Binding-site contacts:
Ligand atom O3 contacts residue GLY69 of chain 1.B at 3.2 Å.
Ligand atom C18 contacts residue LEU127 of chain 1.B at 3.6 Å (hydrophobic).
Ligand atom C23 contacts residue LEU127 of chain 1.B at 3.6 Å (hydrophobic).
Ligand atom O3 contacts residue PRO68 of chain 1.B at 3.7 Å.
Ligand atom O19 contacts residue SER71 of chain 1.B at 3.6 Å.
Ligand atom C11 contacts residue LEU127 of chain 1.B at 4.0 Å (hydrophobic).
Ligand atom O10 contacts residue SER99 of chain 1.B at 3.3 Å (h-bond).
Ligand atom C23 contacts residue VAL72 of chain 1.B at 3.8 Å (hydrophobic).
Ligand atom C14 contacts residue LEU127 of chain 1.B at 3.4 Å (hydrophobic).
Ligand atom C22 contacts residue LEU127 of chain 1.B at 3.7 Å (hydrophobic).
Ligand atom C7 contacts residue GLY70 of chain 1.B at 3.3 Å.
Ligand atom C4 contacts residue GLY70 of chain 1.B at 3.9 Å.
Ligand atom O19 contacts residue VAL72 of chain 1.B at 3.0 Å (h-bond).
Ligand atom C9 contacts residue SER99 of chain 1.B at 3.4 Å.
Ligand atom O12 contacts residue LEU127 of chain 1.B at 2.8 Å (h-bond).
Ligand atom O10 contacts residue VAL72 of chain 1.B at 3.6 Å.
Ligand atom N13 contacts residue VAL72 of chain 1.B at 3.9 Å.
Ligand atom N20 contacts residue LEU127 of chain 1.B at 2.9 Å (h-bond).
Ligand atom O3 contacts residue MET100 of chain 1.B at 3.0 Å (h-bond).
Ligand atom N13 contacts residue GLY70 of chain 1.B at 3.0 Å (h-bond).
Ligand atom C24 contacts residue HIS143 of chain 1.B at 3.8 Å.
Ligand atom C42 contacts residue THR147 of chain 1.B at 3.4 Å.
Ligand atom C23 contacts residue THR147 of chain 1.B at 3.9 Å.
Ligand atom C5 contacts residue SER99 of chain 1.B at 3.4 Å.
Ligand atom C18 contacts residue VAL72 of chain 1.B at 3.8 Å (hydrophobic).
Ligand atom C42 contacts residue PRO126 of chain 1.B at 3.8 Å (hydrophobic).
Ligand atom C9 contacts residue GLY70 of chain 1.B at 3.1 Å.
Ligand atom C6 contacts residue SER99 of chain 1.B at 3.4 Å.
Ligand atom C1 contacts residue MET100 of chain 1.B at 3.3 Å (hydrophobic).
Ligand atom C1 contacts residue SER99 of chain 1.B at 1.3 Å.
Ligand atom C11 contacts residue GLY70 of chain 1.B at 3.5 Å.
Ligand atom C21 contacts residue LEU127 of chain 1.B at 3.8 Å (hydrophobic).
Ligand atom O3 contacts residue GLY70 of chain 1.B at 2.9 Å (h-bond).
Ligand atom O10 contacts residue MET100 of chain 1.B at 3.6 Å.
Ligand atom C4 contacts residue SER99 of chain 1.B at 2.4 Å.
Ligand atom O26 contacts residue GLY128 of chain 1.B at 3.7 Å.
Ligand atom O3 contacts residue SER99 of chain 1.B at 2.2 Å (h-bond).
Ligand atom O12 contacts residue PRO126 of chain 1.B at 3.3 Å.
Ligand atom C11 contacts residue VAL72 of chain 1.B at 3.7 Å (hydrophobic).
Ligand atom O10 contacts residue EDO1 of chain 1.S at 3.4 Å.

This protein binds this small molecule.
Small molecule (SMILES): CC[C@H](C)[C@H](NC(=O)[C@@H](NC(=O)[C@H](O)[C@@H](C=O)C(C)C)C(C)C)C(=O)O

Sequence of chain 1.B:
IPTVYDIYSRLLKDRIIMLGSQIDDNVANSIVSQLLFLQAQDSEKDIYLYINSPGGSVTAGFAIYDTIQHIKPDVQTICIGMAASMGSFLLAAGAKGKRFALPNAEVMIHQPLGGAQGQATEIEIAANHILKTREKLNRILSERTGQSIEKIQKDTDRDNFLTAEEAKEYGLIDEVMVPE